A protein and the small-molecule ligand that binds it are described below.
Small molecule (SMILES): Cc1nc(C)c(C(=O)Nc2nc(CN3C[C@H](C)C[C@H](C)C3)cs2)o1

Binding-site contacts:
Ligand atom CAQ contacts residue ILE28 of chain 1.B at 4.3 Å (hydrophobic).
Ligand atom OAE contacts residue VAL33 of chain 1.B at 4.3 Å.
Ligand atom CAQ contacts residue PHE90 of chain 1.B at 4.3 Å (hydrophobic).
Ligand atom CAB contacts residue TYR83 of chain 1.B at 3.6 Å (hydrophobic).
Ligand atom NAK contacts residue VAL33 of chain 1.B at 3.7 Å.
Ligand atom CAS contacts residue ASN84 of chain 1.B at 4.0 Å.
Ligand atom CAB contacts residue PHE90 of chain 1.B at 3.9 Å (hydrophobic).
Ligand atom CAA contacts residue ILE28 of chain 1.B at 3.7 Å (hydrophobic).
Ligand atom CAF contacts residue GLU37 of chain 1.B at 3.9 Å.
Ligand atom CAQ contacts residue VAL33 of chain 1.B at 3.6 Å (hydrophobic).
Ligand atom SAO contacts residue GLU37 of chain 1.B at 4.1 Å.
Ligand atom CAB contacts residue ASN84 of chain 1.B at 3.3 Å.
Ligand atom OAE contacts residue PHE90 of chain 1.B at 3.4 Å.
Ligand atom CAT contacts residue PRO34 of chain 1.B at 3.8 Å (hydrophobic).
Ligand atom CAA contacts residue VAL33 of chain 1.B at 4.0 Å (hydrophobic).
Ligand atom CAU contacts residue VAL33 of chain 1.B at 4.0 Å (hydrophobic).
Ligand atom CAR contacts residue PRO34 of chain 1.B at 3.7 Å (hydrophobic).
Ligand atom CAU contacts residue PHE90 of chain 1.B at 3.4 Å (hydrophobic).
Ligand atom OAN contacts residue ILE28 of chain 1.B at 4.0 Å.
Ligand atom CAP contacts residue VAL38 of chain 1.B at 4.2 Å (hydrophobic).
Ligand atom OAN contacts residue PHE90 of chain 1.B at 3.9 Å.
Ligand atom NAM contacts residue PRO34 of chain 1.B at 4.0 Å.
Ligand atom CAF contacts residue PRO34 of chain 1.B at 3.8 Å (hydrophobic).
Ligand atom CAT contacts residue PHE90 of chain 1.B at 3.9 Å (hydrophobic).
Ligand atom CAB contacts residue VAL33 of chain 1.B at 4.2 Å (hydrophobic).
Ligand atom NAM contacts residue PHE90 of chain 1.B at 3.4 Å.
Ligand atom CAP contacts residue PHE90 of chain 1.B at 3.3 Å (hydrophobic).
Ligand atom CAA contacts residue CYS80 of chain 1.B at 4.0 Å (hydrophobic).
Ligand atom OAN contacts residue VAL33 of chain 1.B at 3.8 Å.
Ligand atom CAS contacts residue PHE90 of chain 1.B at 3.6 Å (hydrophobic).
Ligand atom CAB contacts residue VAL38 of chain 1.B at 4.2 Å (hydrophobic).
Ligand atom OAE contacts residue VAL38 of chain 1.B at 3.3 Å.
Ligand atom NAL contacts residue PRO34 of chain 1.B at 3.8 Å.
Ligand atom CAH contacts residue PRO34 of chain 1.B at 4.4 Å (hydrophobic).
Ligand atom SAO contacts residue PRO34 of chain 1.B at 3.9 Å.
Ligand atom NAK contacts residue ASN84 of chain 1.B at 3.5 Å (h-bond).
Ligand atom CAS contacts residue VAL33 of chain 1.B at 4.0 Å (hydrophobic).
Ligand atom CAA contacts residue PHE29 of chain 1.B at 3.6 Å (hydrophobic).
Ligand atom CAP contacts residue VAL33 of chain 1.B at 4.2 Å (hydrophobic).
Ligand atom NAK contacts residue PHE90 of chain 1.B at 4.0 Å.

Sequence of chain 1.B:
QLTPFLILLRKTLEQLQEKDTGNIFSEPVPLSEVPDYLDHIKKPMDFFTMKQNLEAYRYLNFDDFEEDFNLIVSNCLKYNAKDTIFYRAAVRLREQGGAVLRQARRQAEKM